Binding-site contacts:
Ligand atom C8 contacts residue SER455 of chain 1.T at 3.6 Å.
Ligand atom O6 contacts residue SER455 of chain 1.T at 1.6 Å (h-bond).
Ligand atom C1 contacts residue ALA450 of chain 1.T at 3.9 Å (hydrophobic).
Ligand atom N5 contacts residue SER455 of chain 1.T at 4.3 Å.
Ligand atom C4 contacts residue SER455 of chain 1.T at 3.8 Å.
Ligand atom C5 contacts residue SER455 of chain 1.T at 3.8 Å.
Ligand atom C2 contacts residue SER455 of chain 1.T at 1.4 Å.
Ligand atom O1B contacts residue SER455 of chain 1.T at 3.1 Å.
Ligand atom C2 contacts residue SER458 of chain 1.T at 4.0 Å.
Ligand atom O1B contacts residue SER458 of chain 1.T at 4.3 Å.
Ligand atom O8 contacts residue ALA450 of chain 1.T at 3.6 Å.
Ligand atom C6 contacts residue SER455 of chain 1.T at 2.9 Å.
Ligand atom O1A contacts residue ALA450 of chain 1.T at 3.2 Å.
Ligand atom C3 contacts residue SER455 of chain 1.T at 2.8 Å.
Ligand atom C2 contacts residue SER456 of chain 1.T at 3.8 Å.
Ligand atom N7 contacts residue SER456 of chain 1.T at 4.5 Å.
Ligand atom O8 contacts residue SER455 of chain 1.T at 3.1 Å (h-bond).
Ligand atom O1B contacts residue ALA450 of chain 1.T at 3.9 Å.
Ligand atom O1A contacts residue SER455 of chain 1.T at 2.9 Å (h-bond).
Ligand atom C4 contacts residue SER456 of chain 1.T at 4.5 Å.
Ligand atom O6 contacts residue SER456 of chain 1.T at 3.6 Å.
Ligand atom C3 contacts residue SER456 of chain 1.T at 3.7 Å.
Ligand atom C1 contacts residue SER455 of chain 1.T at 2.4 Å.
Ligand atom C6 contacts residue SER456 of chain 1.T at 3.5 Å.
Ligand atom C7 contacts residue SER455 of chain 1.T at 3.9 Å.
Ligand atom C3 contacts residue SER458 of chain 1.T at 3.5 Å.

A small-molecule ligand and the protein it binds are described below.
Small molecule (SMILES): C[C@H](O)[C@H](N)[C@@H]1O[C@](O)(C(=O)O)C[C@H](O)[C@@H]1N

Sequence of chain 1.T:
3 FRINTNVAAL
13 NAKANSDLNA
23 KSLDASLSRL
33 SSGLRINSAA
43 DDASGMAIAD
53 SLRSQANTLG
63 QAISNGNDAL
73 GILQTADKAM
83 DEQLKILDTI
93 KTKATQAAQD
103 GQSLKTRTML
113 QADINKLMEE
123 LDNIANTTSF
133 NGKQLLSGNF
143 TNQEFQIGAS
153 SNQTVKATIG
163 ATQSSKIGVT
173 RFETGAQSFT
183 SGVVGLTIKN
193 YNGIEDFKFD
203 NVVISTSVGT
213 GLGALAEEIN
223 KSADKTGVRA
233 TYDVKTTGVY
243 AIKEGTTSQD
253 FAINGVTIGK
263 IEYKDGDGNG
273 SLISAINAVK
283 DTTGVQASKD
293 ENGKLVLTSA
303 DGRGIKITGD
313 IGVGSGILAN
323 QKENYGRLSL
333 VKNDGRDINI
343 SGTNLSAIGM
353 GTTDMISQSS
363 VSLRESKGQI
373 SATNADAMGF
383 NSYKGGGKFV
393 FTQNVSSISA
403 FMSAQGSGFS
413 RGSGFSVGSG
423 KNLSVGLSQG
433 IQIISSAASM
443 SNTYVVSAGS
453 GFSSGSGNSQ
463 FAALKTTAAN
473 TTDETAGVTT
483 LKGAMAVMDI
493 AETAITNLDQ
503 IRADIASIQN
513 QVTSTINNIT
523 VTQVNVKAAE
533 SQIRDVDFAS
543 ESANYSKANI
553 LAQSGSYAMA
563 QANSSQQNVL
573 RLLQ